Sequence of chain 1.B:
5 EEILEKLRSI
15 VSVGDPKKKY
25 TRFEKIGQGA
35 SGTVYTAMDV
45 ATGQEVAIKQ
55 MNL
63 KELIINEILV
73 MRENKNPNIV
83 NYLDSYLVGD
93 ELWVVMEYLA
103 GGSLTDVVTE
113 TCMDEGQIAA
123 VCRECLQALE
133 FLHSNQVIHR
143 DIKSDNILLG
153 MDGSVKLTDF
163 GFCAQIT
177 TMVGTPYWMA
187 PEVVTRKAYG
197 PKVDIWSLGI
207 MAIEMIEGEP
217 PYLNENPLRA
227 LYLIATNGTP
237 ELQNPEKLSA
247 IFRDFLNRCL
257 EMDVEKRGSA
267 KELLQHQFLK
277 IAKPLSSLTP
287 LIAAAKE

The protein below binds the small molecule below.
Small molecule (SMILES): CCN1c2ccc(F)cc2N=C(N[C@H]2CCN(C(=O)NC(C)(C)C)C2)c2cc(Cl)ccc21

Binding-site contacts:
Ligand atom C21 contacts residue MET73 of chain 1.B at 3.7 Å (hydrophobic).
Ligand atom C1 contacts residue VAL82 of chain 1.B at 3.5 Å (hydrophobic).
Ligand atom CL contacts residue ASN137 of chain 1.B at 3.5 Å.
Ligand atom F contacts residue LEU159 of chain 1.B at 3.6 Å.
Ligand atom C23 contacts residue MET73 of chain 1.B at 3.6 Å (hydrophobic).
Ligand atom C contacts residue MET73 of chain 1.B at 3.8 Å (hydrophobic).
Ligand atom C17 contacts residue GLU69 of chain 1.B at 3.3 Å.
Ligand atom N4 contacts residue GLU69 of chain 1.B at 3.1 Å (salt-bridge).
Ligand atom N2 contacts residue MET73 of chain 1.B at 3.6 Å.
Ligand atom C6 contacts residue ASP161 of chain 1.B at 3.9 Å.
Ligand atom C18 contacts residue MET73 of chain 1.B at 3.8 Å (hydrophobic).
Ligand atom CL contacts residue PHE133 of chain 1.B at 3.8 Å.
Ligand atom C1 contacts residue TYR84 of chain 1.B at 3.8 Å (hydrophobic).
Ligand atom C13 contacts residue MET73 of chain 1.B at 3.6 Å (hydrophobic).
Ligand atom C22 contacts residue MET73 of chain 1.B at 3.4 Å (hydrophobic).
Ligand atom N3 contacts residue MET73 of chain 1.B at 3.7 Å.
Ligand atom C8 contacts residue MET73 of chain 1.B at 3.7 Å (hydrophobic).
Ligand atom C4 contacts residue LEU159 of chain 1.B at 3.5 Å (hydrophobic).
Ligand atom C15 contacts residue VAL96 of chain 1.B at 3.6 Å (hydrophobic).
Ligand atom C21 contacts residue ILE81 of chain 1.B at 3.8 Å (hydrophobic).
Ligand atom C16 contacts residue MET55 of chain 1.B at 3.6 Å (hydrophobic).
Ligand atom C21 contacts residue PHE133 of chain 1.B at 3.6 Å (hydrophobic).
Ligand atom O contacts residue MET73 of chain 1.B at 3.8 Å.
Ligand atom F contacts residue ASP161 of chain 1.B at 3.8 Å.
Ligand atom C19 contacts residue LEU134 of chain 1.B at 3.8 Å (hydrophobic).
Ligand atom N contacts residue MET73 of chain 1.B at 3.8 Å.
Ligand atom C20 contacts residue PHE133 of chain 1.B at 3.9 Å (hydrophobic).
Ligand atom C11 contacts residue GLU69 of chain 1.B at 3.3 Å.
Ligand atom C4 contacts residue ILE81 of chain 1.B at 3.8 Å (hydrophobic).
Ligand atom C3 contacts residue VAL82 of chain 1.B at 3.2 Å (hydrophobic).
Ligand atom F contacts residue THR160 of chain 1.B at 3.4 Å.
Ligand atom C12 contacts residue ALA166 of chain 1.B at 3.8 Å (hydrophobic).
Ligand atom C17 contacts residue ILE66 of chain 1.B at 3.8 Å (hydrophobic).
Ligand atom F contacts residue HIS141 of chain 1.B at 3.2 Å.
Ligand atom C3 contacts residue ILE81 of chain 1.B at 3.9 Å (hydrophobic).
Ligand atom C contacts residue VAL82 of chain 1.B at 3.8 Å (hydrophobic).
Ligand atom C9 contacts residue VAL139 of chain 1.B at 3.9 Å (hydrophobic).
Ligand atom C14 contacts residue GLU69 of chain 1.B at 3.7 Å.
Ligand atom C22 contacts residue ILE81 of chain 1.B at 3.3 Å (hydrophobic).
Ligand atom C21 contacts residue ASN76 of chain 1.B at 3.5 Å.